A small-molecule ligand and the protein it binds are described below.
Small molecule (SMILES): CC(=O)N[C@H]1[C@H](O[C@H]2[C@H](O)[C@@H](NC(C)=O)CO[C@@H]2CO)O[C@H](CO)[C@@H](O)[C@@H]1O

Binding-site contacts:
Ligand atom C4 contacts residue ASN119 of chain 1.A at 4.2 Å.
Ligand atom C3 contacts residue ASN119 of chain 1.A at 3.8 Å.
Ligand atom C2 contacts residue THR121 of chain 1.A at 4.2 Å.
Ligand atom C8 contacts residue ASN122 of chain 1.A at 3.8 Å.
Ligand atom O5 contacts residue THR121 of chain 1.A at 4.1 Å.
Ligand atom C7 contacts residue ASN122 of chain 1.A at 4.2 Å.
Ligand atom C3 contacts residue THR121 of chain 1.A at 4.4 Å.
Ligand atom C8 contacts residue ASN119 of chain 1.A at 4.4 Å.
Ligand atom N2 contacts residue ASN119 of chain 1.A at 2.8 Å (h-bond).
Ligand atom O5 contacts residue ASN122 of chain 1.A at 3.7 Å.
Ligand atom C2 contacts residue ASN119 of chain 1.A at 2.4 Å.
Ligand atom C1 contacts residue THR121 of chain 1.A at 3.4 Å.
Ligand atom O7 contacts residue ASN122 of chain 1.A at 4.3 Å.
Ligand atom C6 contacts residue ASN122 of chain 1.A at 3.3 Å.
Ligand atom C1 contacts residue ASN119 of chain 1.A at 1.4 Å.
Ligand atom C5 contacts residue ASN122 of chain 1.A at 3.4 Å.
Ligand atom O7 contacts residue GLU150 of chain 1.A at 3.5 Å (salt-bridge).
Ligand atom O7 contacts residue ASN119 of chain 1.A at 3.3 Å (h-bond).
Ligand atom C7 contacts residue ASN119 of chain 1.A at 3.2 Å.
Ligand atom C5 contacts residue ASN119 of chain 1.A at 3.7 Å.
Ligand atom C8 contacts residue VAL167 of chain 1.A at 4.2 Å (hydrophobic).
Ligand atom C6 contacts residue VAL124 of chain 1.A at 3.7 Å (hydrophobic).
Ligand atom N2 contacts residue THR121 of chain 1.A at 4.3 Å.
Ligand atom O6 contacts residue VAL124 of chain 1.A at 3.4 Å.
Ligand atom O6 contacts residue ASN122 of chain 1.A at 4.2 Å.
Ligand atom C7 contacts residue GLU150 of chain 1.A at 4.4 Å.
Ligand atom O5 contacts residue ASN119 of chain 1.A at 2.4 Å (h-bond).
Ligand atom C5 contacts residue THR121 of chain 1.A at 4.2 Å.

Sequence of chain 1.A:
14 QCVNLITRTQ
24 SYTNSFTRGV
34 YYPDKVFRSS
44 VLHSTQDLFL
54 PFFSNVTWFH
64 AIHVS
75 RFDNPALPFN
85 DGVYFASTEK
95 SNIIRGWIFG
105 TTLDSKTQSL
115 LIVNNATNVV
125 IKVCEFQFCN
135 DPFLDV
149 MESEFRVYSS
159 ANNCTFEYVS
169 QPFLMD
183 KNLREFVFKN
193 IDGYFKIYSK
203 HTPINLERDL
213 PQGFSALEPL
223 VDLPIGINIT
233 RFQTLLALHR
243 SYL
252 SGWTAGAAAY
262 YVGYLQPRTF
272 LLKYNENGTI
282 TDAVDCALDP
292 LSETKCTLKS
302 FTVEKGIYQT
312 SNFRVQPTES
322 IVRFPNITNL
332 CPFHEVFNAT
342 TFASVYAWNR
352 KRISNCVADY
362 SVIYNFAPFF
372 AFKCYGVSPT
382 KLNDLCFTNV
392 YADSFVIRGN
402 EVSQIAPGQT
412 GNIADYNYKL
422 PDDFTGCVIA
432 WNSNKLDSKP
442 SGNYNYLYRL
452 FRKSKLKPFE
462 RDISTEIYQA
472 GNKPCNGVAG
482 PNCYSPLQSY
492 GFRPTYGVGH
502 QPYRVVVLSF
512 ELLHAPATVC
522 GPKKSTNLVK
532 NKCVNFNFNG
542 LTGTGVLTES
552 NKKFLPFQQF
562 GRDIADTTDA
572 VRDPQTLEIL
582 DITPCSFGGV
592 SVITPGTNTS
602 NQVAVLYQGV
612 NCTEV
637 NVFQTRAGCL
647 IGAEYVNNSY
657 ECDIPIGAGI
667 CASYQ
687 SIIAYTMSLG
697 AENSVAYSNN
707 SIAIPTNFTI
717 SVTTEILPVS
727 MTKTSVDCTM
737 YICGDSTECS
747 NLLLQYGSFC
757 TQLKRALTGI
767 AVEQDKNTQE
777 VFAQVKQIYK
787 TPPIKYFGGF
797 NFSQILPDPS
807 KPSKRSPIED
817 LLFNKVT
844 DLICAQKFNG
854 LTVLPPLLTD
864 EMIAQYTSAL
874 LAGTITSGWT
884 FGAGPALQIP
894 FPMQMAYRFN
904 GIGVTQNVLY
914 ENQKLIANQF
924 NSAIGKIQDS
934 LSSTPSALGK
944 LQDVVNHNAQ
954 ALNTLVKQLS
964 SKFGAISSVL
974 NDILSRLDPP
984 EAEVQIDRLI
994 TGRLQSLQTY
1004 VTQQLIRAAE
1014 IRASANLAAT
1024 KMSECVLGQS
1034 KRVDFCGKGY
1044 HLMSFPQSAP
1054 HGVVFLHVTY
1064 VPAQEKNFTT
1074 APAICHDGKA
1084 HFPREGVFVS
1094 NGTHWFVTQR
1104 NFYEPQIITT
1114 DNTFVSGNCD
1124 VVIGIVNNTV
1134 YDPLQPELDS